Binding-site contacts:
Ligand atom CB contacts residue PHE86 of chain 1.A at 3.4 Å (hydrophobic).
Ligand atom CD contacts residue THR103 of chain 1.A at 3.5 Å.
Ligand atom O contacts residue HIS64 of chain 1.A at 2.9 Å.
Ligand atom C contacts residue ASP178 of chain 2.A at 3.5 Å.
Ligand atom CD contacts residue HIS100 of chain 1.A at 3.6 Å.
Ligand atom CA contacts residue ASP178 of chain 2.A at 3.6 Å.
Ligand atom CD1 contacts residue ILE174 of chain 2.A at 3.7 Å (hydrophobic).
Ligand atom NH1 contacts residue GLY102 of chain 1.A at 3.1 Å (h-bond).
Ligand atom N contacts residue ASP178 of chain 2.A at 2.8 Å (salt-bridge).
Ligand atom NH1 contacts residue GLU147 of chain 2.A at 2.6 Å (salt-bridge).
Ligand atom CA contacts residue HIS100 of chain 1.A at 3.7 Å.
Ligand atom O contacts residue PRO105 of chain 1.A at 3.6 Å.
Ligand atom CZ contacts residue THR103 of chain 1.A at 3.7 Å.
Ligand atom C contacts residue HIS100 of chain 1.A at 3.5 Å.
Ligand atom NH2 contacts residue ASP148 of chain 2.A at 3.5 Å (salt-bridge).
Ligand atom CD contacts residue GLN116 of chain 1.A at 3.3 Å.
Ligand atom O contacts residue GLN109 of chain 1.A at 3.3 Å (h-bond).
Ligand atom NH1 contacts residue GLN116 of chain 1.A at 2.9 Å (h-bond).
Ligand atom C contacts residue GLN109 of chain 1.A at 3.2 Å.
Ligand atom CD contacts residue GLU147 of chain 2.A at 3.7 Å.
Ligand atom O contacts residue LEU60 of chain 1.A at 3.6 Å.
Ligand atom CB contacts residue ASP178 of chain 2.A at 2.9 Å.
Ligand atom O contacts residue GLN109 of chain 1.A at 3.0 Å.
Ligand atom CG contacts residue THR103 of chain 1.A at 3.4 Å.
Ligand atom NH1 contacts residue GLY181 of chain 2.A at 3.4 Å.
Ligand atom CA contacts residue TYR110 of chain 1.A at 3.2 Å (hydrophobic).
Ligand atom O contacts residue HIS64 of chain 1.A at 3.0 Å (h-bond).
Ligand atom CZ contacts residue GLU147 of chain 2.A at 3.4 Å.
Ligand atom O contacts residue HIS100 of chain 1.A at 2.9 Å (h-bond).
Ligand atom CB contacts residue TYR110 of chain 1.A at 3.4 Å (hydrophobic).
Ligand atom NH1 contacts residue ASN82 of chain 1.A at 3.2 Å (h-bond).
Ligand atom NH1 contacts residue GLU150 of chain 2.A at 3.6 Å.
Ligand atom CG contacts residue HIS100 of chain 1.A at 3.4 Å.
Ligand atom N contacts residue TYR110 of chain 1.A at 3.7 Å.
Ligand atom CG contacts residue THR112 of chain 1.A at 3.3 Å.
Ligand atom NE contacts residue THR103 of chain 1.A at 3.0 Å (h-bond).
Ligand atom CG contacts residue GLN116 of chain 1.A at 3.6 Å.
Ligand atom CB contacts residue GLU147 of chain 2.A at 3.0 Å.
Ligand atom CA contacts residue GLU147 of chain 2.A at 3.7 Å.
Ligand atom CD1 contacts residue SER135 of chain 1.A at 3.7 Å.

A small-molecule ligand and the protein it binds are described below.
Small molecule (SMILES): CC(C)C[C@H](NC(=O)CNC(=O)[C@H](C)N)C(=O)N[C@@H](C)C(=O)N[C@@H](CCCN=C(N)N)C(=O)N[C@H](C(=O)N[C@@H](C)C(=O)N[C@@H](C)C(=O)N[C@@H](CC(C)C)C(=O)N[C@@H](C)C(=O)N[C@@H](CCCN=C(N)N)C(=O)N[C@@H](CO)C(=O)N[C@H](C=O)CCCN=C(N)N)C(C)C

Sequence of chain 2.A:
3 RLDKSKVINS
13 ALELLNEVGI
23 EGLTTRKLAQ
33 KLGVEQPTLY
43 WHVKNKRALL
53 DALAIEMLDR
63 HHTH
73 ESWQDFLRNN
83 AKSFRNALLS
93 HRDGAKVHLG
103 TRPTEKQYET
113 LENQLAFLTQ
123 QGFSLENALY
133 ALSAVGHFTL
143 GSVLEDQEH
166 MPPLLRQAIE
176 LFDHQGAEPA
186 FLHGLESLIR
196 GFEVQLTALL

Sequence of chain 1.A:
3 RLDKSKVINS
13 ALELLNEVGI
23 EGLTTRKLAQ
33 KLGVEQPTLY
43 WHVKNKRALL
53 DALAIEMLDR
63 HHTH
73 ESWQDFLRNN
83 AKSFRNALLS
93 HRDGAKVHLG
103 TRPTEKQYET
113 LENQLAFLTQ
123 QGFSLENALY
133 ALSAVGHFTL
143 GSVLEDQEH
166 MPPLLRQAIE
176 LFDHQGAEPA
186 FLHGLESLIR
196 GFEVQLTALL